A small-molecule ligand and the protein it binds are described below.
Small molecule (SMILES): OC[C@H]1O[C@H](O[C@H]2O[C@H](CO)[C@@H](O)[C@H](O)[C@H]2O)[C@H](O)[C@@H](O)[C@@H]1O

Binding-site contacts:
Ligand atom C3 contacts residue EDO1 of chain 1.D at 3.5 Å.
Ligand atom O2 contacts residue ASP118 of chain 1.A at 2.7 Å (salt-bridge).
Ligand atom C6 contacts residue TYR250 of chain 1.A at 3.5 Å (hydrophobic).
Ligand atom O6 contacts residue ASP118 of chain 1.A at 2.8 Å (salt-bridge).
Ligand atom O4 contacts residue THR46 of chain 1.A at 3.6 Å.
Ligand atom O3 contacts residue ASP11 of chain 1.A at 2.8 Å (salt-bridge).
Ligand atom O6 contacts residue GLY175 of chain 1.A at 3.6 Å.
Ligand atom O6 contacts residue TRP248 of chain 1.A at 3.2 Å.
Ligand atom O5 contacts residue GLU230 of chain 1.A at 3.2 Å (salt-bridge).
Ligand atom O4 contacts residue EDO1 of chain 1.D at 3.4 Å (h-bond).
Ligand atom O3 contacts residue GLY285 of chain 1.A at 3.2 Å.
Ligand atom O4 contacts residue PHE116 of chain 1.A at 3.4 Å.
Ligand atom O4 contacts residue ASP70 of chain 1.A at 2.7 Å (salt-bridge).
Ligand atom O3 contacts residue GLY286 of chain 1.A at 3.1 Å (h-bond).
Ligand atom O4 contacts residue GLU174 of chain 1.A at 3.7 Å.
Ligand atom O2 contacts residue GLY286 of chain 1.A at 3.0 Å (h-bond).
Ligand atom C2 contacts residue EDO1 of chain 1.D at 3.6 Å.
Ligand atom C6 contacts residue GLU230 of chain 1.A at 3.4 Å.
Ligand atom O5 contacts residue TRP248 of chain 1.A at 3.1 Å (h-bond).
Ligand atom O2 contacts residue EDO1 of chain 1.D at 2.8 Å (h-bond).
Ligand atom O3 contacts residue ARG356 of chain 1.A at 3.0 Å (salt-bridge).
Ligand atom O3 contacts residue ARG49 of chain 1.A at 2.9 Å (salt-bridge).
Ligand atom O6 contacts residue TYR173 of chain 1.A at 3.4 Å.
Ligand atom C6 contacts residue GLY175 of chain 1.A at 3.7 Å.
Ligand atom C2 contacts residue ARG49 of chain 1.A at 3.7 Å.
Ligand atom O3 contacts residue ASP70 of chain 1.A at 2.6 Å (salt-bridge).
Ligand atom O4 contacts residue ARG323 of chain 1.A at 3.1 Å (salt-bridge).
Ligand atom O6 contacts residue TYR250 of chain 1.A at 3.4 Å.
Ligand atom C5 contacts residue EDO1 of chain 1.D at 3.7 Å.
Ligand atom O6 contacts residue GLU230 of chain 1.A at 2.7 Å (salt-bridge).
Ligand atom C6 contacts residue ASP118 of chain 1.A at 3.7 Å.
Ligand atom O1 contacts residue EDO1 of chain 1.D at 3.4 Å.
Ligand atom O4 contacts residue ARG356 of chain 1.A at 2.8 Å (salt-bridge).
Ligand atom C1 contacts residue TRP248 of chain 1.A at 3.5 Å (hydrophobic).
Ligand atom C2 contacts residue TRP248 of chain 1.A at 3.8 Å (hydrophobic).
Ligand atom O2 contacts residue ARG49 of chain 1.A at 3.3 Å (salt-bridge).
Ligand atom C3 contacts residue ASP70 of chain 1.A at 3.3 Å.
Ligand atom C4 contacts residue ARG356 of chain 1.A at 3.6 Å.
Ligand atom C2 contacts residue ASP118 of chain 1.A at 3.5 Å.
Ligand atom C4 contacts residue ASP70 of chain 1.A at 3.6 Å.

Sequence of chain 1.A:
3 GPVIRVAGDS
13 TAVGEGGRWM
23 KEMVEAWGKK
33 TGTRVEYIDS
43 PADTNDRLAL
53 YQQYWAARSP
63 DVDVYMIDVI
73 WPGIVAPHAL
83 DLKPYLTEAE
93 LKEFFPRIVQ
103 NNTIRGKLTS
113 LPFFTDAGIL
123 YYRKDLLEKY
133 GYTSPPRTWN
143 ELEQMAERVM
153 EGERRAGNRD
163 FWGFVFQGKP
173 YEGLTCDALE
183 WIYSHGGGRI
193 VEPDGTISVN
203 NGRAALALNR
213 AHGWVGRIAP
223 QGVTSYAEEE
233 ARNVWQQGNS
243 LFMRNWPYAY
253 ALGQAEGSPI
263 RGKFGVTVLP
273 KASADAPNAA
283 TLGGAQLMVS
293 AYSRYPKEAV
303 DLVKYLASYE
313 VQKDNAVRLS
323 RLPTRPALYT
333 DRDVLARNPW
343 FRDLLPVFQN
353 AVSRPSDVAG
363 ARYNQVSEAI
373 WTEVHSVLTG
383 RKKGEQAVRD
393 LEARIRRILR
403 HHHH